Binding-site contacts:
Ligand atom OXT contacts residue ASP167 of chain 1.A at 3.4 Å (salt-bridge).
Ligand atom C contacts residue ASP167 of chain 1.A at 3.5 Å.
Ligand atom CA contacts residue ASP167 of chain 1.A at 3.8 Å.
Ligand atom N contacts residue GLN138 of chain 1.A at 3.0 Å (h-bond).
Ligand atom O contacts residue ALA168 of chain 1.A at 4.4 Å.
Ligand atom N contacts residue ALA168 of chain 1.A at 3.3 Å (h-bond).
Ligand atom OXT contacts residue GLN138 of chain 1.A at 4.5 Å.
Ligand atom CA contacts residue ALA168 of chain 1.A at 4.2 Å (hydrophobic).
Ligand atom O contacts residue ASP167 of chain 1.A at 3.9 Å.
Ligand atom CA contacts residue GLN138 of chain 1.A at 3.6 Å.
Ligand atom N contacts residue ASP167 of chain 1.A at 2.9 Å (salt-bridge).
Ligand atom O contacts residue GLY166 of chain 1.A at 3.8 Å.
Ligand atom N contacts residue ASN169 of chain 1.A at 3.8 Å.

Sequence of chain 1.A:
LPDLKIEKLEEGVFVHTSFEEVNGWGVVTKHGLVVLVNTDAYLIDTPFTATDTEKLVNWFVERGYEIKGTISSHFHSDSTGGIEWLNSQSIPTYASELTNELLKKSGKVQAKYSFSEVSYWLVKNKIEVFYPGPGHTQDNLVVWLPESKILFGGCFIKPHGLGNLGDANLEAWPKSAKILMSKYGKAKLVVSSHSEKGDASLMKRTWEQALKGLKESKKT

A small-molecule ligand and the protein it binds are described below.
Small molecule (SMILES): NCC(=O)O